Sequence of chain 52.E:
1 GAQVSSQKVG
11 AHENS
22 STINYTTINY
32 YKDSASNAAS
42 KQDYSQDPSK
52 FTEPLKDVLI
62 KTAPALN

This small molecule binds to this protein.
Small molecule (SMILES): CC[C@H](C)[C@H](N)C(=O)N[C@@H](CO)C(=O)N[C@@H](CCC(=O)O)C(=O)N[C@H](C=O)C(C)C

Binding-site contacts:
Ligand atom CG2 contacts residue MYR1 of chain 51.H at 3.7 Å.
Ligand atom N contacts residue VAL4 of chain 52.E at 4.1 Å.
Ligand atom N contacts residue ALA2 of chain 52.E at 4.3 Å.
Ligand atom OG contacts residue GLN3 of chain 52.E at 3.0 Å (h-bond).
Ligand atom OE1 contacts residue SER5 of chain 52.E at 4.2 Å.
Ligand atom O contacts residue VAL4 of chain 52.E at 3.0 Å (h-bond).
Ligand atom N contacts residue VAL4 of chain 52.E at 2.8 Å (h-bond).
Ligand atom N contacts residue ALA2 of chain 52.E at 2.8 Å (h-bond).
Ligand atom CD1 contacts residue VAL4 of chain 52.E at 3.9 Å (hydrophobic).
Ligand atom O contacts residue ALA2 of chain 52.E at 4.0 Å.
Ligand atom C contacts residue VAL4 of chain 52.E at 3.8 Å (hydrophobic).
Ligand atom CB contacts residue MYR1 of chain 51.H at 4.3 Å.
Ligand atom O contacts residue SER5 of chain 52.E at 3.8 Å.
Ligand atom CG2 contacts residue VAL4 of chain 52.E at 3.8 Å (hydrophobic).
Ligand atom CB contacts residue GLN3 of chain 52.E at 4.1 Å.
Ligand atom O contacts residue VAL4 of chain 52.E at 4.0 Å.
Ligand atom CB contacts residue GLN3 of chain 52.E at 3.8 Å.
Ligand atom O contacts residue SER6 of chain 52.E at 4.1 Å.
Ligand atom CA contacts residue ALA2 of chain 52.E at 3.0 Å (hydrophobic).
Ligand atom CA contacts residue VAL4 of chain 52.E at 4.0 Å (hydrophobic).
Ligand atom C contacts residue ALA2 of chain 52.E at 3.3 Å (hydrophobic).
Ligand atom CB contacts residue VAL4 of chain 52.E at 3.9 Å (hydrophobic).
Ligand atom CB contacts residue ALA2 of chain 52.E at 3.5 Å (hydrophobic).
Ligand atom O contacts residue GLN3 of chain 52.E at 3.4 Å (h-bond).
Ligand atom CG2 contacts residue GLN3 of chain 52.E at 3.3 Å.
Ligand atom CD contacts residue VAL4 of chain 52.E at 3.8 Å (hydrophobic).
Ligand atom CB contacts residue VAL4 of chain 52.E at 4.3 Å (hydrophobic).
Ligand atom OE2 contacts residue VAL4 of chain 52.E at 4.1 Å.
Ligand atom CA contacts residue VAL4 of chain 52.E at 3.0 Å (hydrophobic).
Ligand atom C contacts residue GLN3 of chain 52.E at 4.3 Å.
Ligand atom OG contacts residue ALA2 of chain 52.E at 3.9 Å.
Ligand atom CG1 contacts residue GLN3 of chain 52.E at 3.1 Å.
Ligand atom CA contacts residue ALA2 of chain 52.E at 3.9 Å (hydrophobic).
Ligand atom CG contacts residue VAL4 of chain 52.E at 4.2 Å (hydrophobic).
Ligand atom C contacts residue ALA2 of chain 52.E at 4.3 Å (hydrophobic).
Ligand atom CG2 contacts residue ALA2 of chain 52.E at 3.9 Å (hydrophobic).
Ligand atom C contacts residue VAL4 of chain 52.E at 3.4 Å (hydrophobic).
Ligand atom OE1 contacts residue VAL4 of chain 52.E at 3.6 Å (h-bond).
Ligand atom OE2 contacts residue ASN25 of chain 52.E at 3.4 Å (h-bond).
Ligand atom CG2 contacts residue SER5 of chain 52.E at 3.1 Å.